Sequence of chain 1.C:
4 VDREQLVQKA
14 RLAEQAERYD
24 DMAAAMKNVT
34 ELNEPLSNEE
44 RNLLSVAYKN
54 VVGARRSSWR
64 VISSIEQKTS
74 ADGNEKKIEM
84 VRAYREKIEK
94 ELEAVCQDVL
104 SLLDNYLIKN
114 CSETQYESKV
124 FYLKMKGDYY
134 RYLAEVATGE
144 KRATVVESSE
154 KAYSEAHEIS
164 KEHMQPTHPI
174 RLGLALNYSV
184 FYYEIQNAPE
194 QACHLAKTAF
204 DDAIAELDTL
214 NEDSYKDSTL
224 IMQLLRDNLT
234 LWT

The protein below binds the small molecule below.
Small molecule (SMILES): C[C@H](N)C(=O)N[C@@H](CCCN=C(N)N)C(=O)N[C@@H](CO)C(=O)N[C@@H](CO)C(=O)N[C@H](C(=O)N[C@@H](CO)C(=O)O)[C@@H](C)OP(=O)(O)O

Binding-site contacts:
Ligand atom O1P contacts residue TYR135 of chain 1.C at 3.3 Å (h-bond).
Ligand atom OXT contacts residue LYS52 of chain 1.C at 3.2 Å.
Ligand atom OG contacts residue GLU187 of chain 1.C at 3.2 Å (salt-bridge).
Ligand atom CB contacts residue VAL183 of chain 1.C at 3.7 Å (hydrophobic).
Ligand atom NH2 contacts residue ARG63 of chain 1.C at 3.5 Å (salt-bridge).
Ligand atom O contacts residue LEU179 of chain 1.C at 3.5 Å.
Ligand atom O3P contacts residue ASN180 of chain 1.C at 3.6 Å.
Ligand atom OG contacts residue ASN231 of chain 1.C at 3.4 Å (h-bond).
Ligand atom C contacts residue ASN231 of chain 1.C at 3.5 Å.
Ligand atom OG contacts residue GLY176 of chain 1.C at 3.7 Å.
Ligand atom C contacts residue LYS52 of chain 1.C at 3.6 Å.
Ligand atom CD contacts residue ARG63 of chain 1.C at 3.3 Å.
Ligand atom CG2 contacts residue VAL183 of chain 1.C at 3.6 Å (hydrophobic).
Ligand atom P contacts residue TYR135 of chain 1.C at 3.4 Å.
Ligand atom N contacts residue ASN231 of chain 1.C at 2.8 Å (h-bond).
Ligand atom CA contacts residue ASN231 of chain 1.C at 3.5 Å.
Ligand atom CA contacts residue GLU187 of chain 1.C at 3.8 Å.
Ligand atom O1P contacts residue ARG59 of chain 1.C at 3.0 Å (salt-bridge).
Ligand atom OG contacts residue ASN180 of chain 1.C at 3.3 Å (h-bond).
Ligand atom N contacts residue GLU187 of chain 1.C at 3.1 Å (salt-bridge).
Ligand atom OG contacts residue TRP235 of chain 1.C at 3.0 Å (h-bond).
Ligand atom O3P contacts residue TYR135 of chain 1.C at 2.7 Å (h-bond).
Ligand atom O contacts residue VAL183 of chain 1.C at 3.5 Å.
Ligand atom NE contacts residue ARG63 of chain 1.C at 3.4 Å (salt-bridge).
Ligand atom O2P contacts residue ARG59 of chain 1.C at 3.1 Å (salt-bridge).
Ligand atom O3P contacts residue ARG134 of chain 1.C at 3.0 Å (salt-bridge).
Ligand atom O2P contacts residue ARG134 of chain 1.C at 2.8 Å (salt-bridge).
Ligand atom O contacts residue LYS52 of chain 1.C at 3.5 Å.
Ligand atom C contacts residue LEU179 of chain 1.C at 3.7 Å (hydrophobic).
Ligand atom OG contacts residue LYS127 of chain 1.C at 3.5 Å (salt-bridge).
Ligand atom O1P contacts residue LYS52 of chain 1.C at 3.0 Å (salt-bridge).
Ligand atom O contacts residue ASN231 of chain 1.C at 2.6 Å (h-bond).
Ligand atom N contacts residue ASN180 of chain 1.C at 3.2 Å (h-bond).
Ligand atom NH1 contacts residue ARG63 of chain 1.C at 3.4 Å.
Ligand atom CA contacts residue ASN180 of chain 1.C at 3.7 Å.
Ligand atom CB contacts residue ASN231 of chain 1.C at 3.3 Å.
Ligand atom O contacts residue LEU227 of chain 1.C at 3.4 Å.
Ligand atom CZ contacts residue ARG63 of chain 1.C at 3.4 Å.
Ligand atom CB contacts residue ASN180 of chain 1.C at 3.6 Å.
Ligand atom O2P contacts residue TYR135 of chain 1.C at 3.4 Å.